The protein below binds the small molecule below.
Small molecule (SMILES): O=C(O)[C@@H]1C[C@@H](O)CN1

Binding-site contacts:
Ligand atom O contacts residue SER513 of chain 1.B at 2.9 Å (h-bond).
Ligand atom OXT contacts residue SER349 of chain 1.B at 2.6 Å (h-bond).
Ligand atom OXT contacts residue GLY512 of chain 1.B at 3.1 Å (h-bond).
Ligand atom N contacts residue SER513 of chain 1.B at 2.7 Å (h-bond).
Ligand atom CB contacts residue PHE520 of chain 1.B at 4.5 Å (hydrophobic).
Ligand atom CG contacts residue GLU165 of chain 1.B at 4.0 Å.
Ligand atom O contacts residue SER349 of chain 1.B at 3.7 Å.
Ligand atom C contacts residue SER349 of chain 1.B at 3.3 Å.
Ligand atom N contacts residue PHE520 of chain 1.B at 4.4 Å.
Ligand atom CD contacts residue SER513 of chain 1.B at 3.2 Å.
Ligand atom C contacts residue SER513 of chain 1.B at 3.7 Å.
Ligand atom O contacts residue PHE520 of chain 1.B at 3.6 Å.
Ligand atom CA contacts residue GLU165 of chain 1.B at 4.0 Å.
Ligand atom OD1 contacts residue GLU165 of chain 1.B at 3.1 Å (salt-bridge).
Ligand atom CA contacts residue SER513 of chain 1.B at 3.8 Å.
Ligand atom CG contacts residue ILE215 of chain 1.B at 4.1 Å (hydrophobic).
Ligand atom CB contacts residue PHE212 of chain 1.B at 3.6 Å (hydrophobic).
Ligand atom OXT contacts residue PHE212 of chain 1.B at 4.1 Å.
Ligand atom CG contacts residue PHE520 of chain 1.B at 3.9 Å (hydrophobic).
Ligand atom OXT contacts residue SER513 of chain 1.B at 4.4 Å.
Ligand atom N contacts residue GLU165 of chain 1.B at 3.0 Å (salt-bridge).
Ligand atom CA contacts residue PHE212 of chain 1.B at 4.0 Å (hydrophobic).
Ligand atom CD contacts residue GLU165 of chain 1.B at 3.4 Å.
Ligand atom C contacts residue PHE520 of chain 1.B at 4.3 Å (hydrophobic).
Ligand atom OD1 contacts residue ILE215 of chain 1.B at 3.4 Å.
Ligand atom C contacts residue GLY512 of chain 1.B at 3.4 Å.
Ligand atom O contacts residue GLY512 of chain 1.B at 3.2 Å (h-bond).
Ligand atom CD contacts residue PHE520 of chain 1.B at 3.4 Å (hydrophobic).
Ligand atom C contacts residue THR511 of chain 1.B at 4.4 Å.
Ligand atom O contacts residue THR511 of chain 1.B at 4.1 Å.
Ligand atom OXT contacts residue THR511 of chain 1.B at 4.0 Å.
Ligand atom OD1 contacts residue PHE212 of chain 1.B at 4.1 Å.
Ligand atom OXT contacts residue LYS347 of chain 1.B at 4.1 Å.

Sequence of chain 1.B:
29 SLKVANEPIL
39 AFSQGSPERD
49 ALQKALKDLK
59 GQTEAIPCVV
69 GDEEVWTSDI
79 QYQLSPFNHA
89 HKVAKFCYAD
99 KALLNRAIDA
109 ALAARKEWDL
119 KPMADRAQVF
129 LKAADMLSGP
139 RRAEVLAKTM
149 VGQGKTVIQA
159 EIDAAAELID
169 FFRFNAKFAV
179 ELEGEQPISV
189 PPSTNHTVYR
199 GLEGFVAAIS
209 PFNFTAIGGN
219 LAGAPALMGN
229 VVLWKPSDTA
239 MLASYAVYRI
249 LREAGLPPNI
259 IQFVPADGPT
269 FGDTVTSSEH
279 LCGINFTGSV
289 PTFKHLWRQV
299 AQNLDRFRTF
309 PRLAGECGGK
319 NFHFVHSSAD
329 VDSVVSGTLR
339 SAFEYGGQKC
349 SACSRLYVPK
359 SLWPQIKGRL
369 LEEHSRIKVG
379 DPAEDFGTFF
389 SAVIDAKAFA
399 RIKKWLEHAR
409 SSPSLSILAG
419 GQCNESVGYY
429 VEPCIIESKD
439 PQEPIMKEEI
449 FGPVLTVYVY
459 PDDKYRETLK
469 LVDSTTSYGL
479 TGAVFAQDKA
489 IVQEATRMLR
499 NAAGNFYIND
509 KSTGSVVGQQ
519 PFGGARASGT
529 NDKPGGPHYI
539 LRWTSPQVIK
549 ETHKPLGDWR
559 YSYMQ